Binding-site contacts:
Ligand atom O7 contacts residue THR98 of chain 1.D at 4.4 Å.
Ligand atom O5 contacts residue ASN122 of chain 1.D at 2.1 Å (h-bond).
Ligand atom C8 contacts residue LYS133 of chain 1.D at 4.3 Å.
Ligand atom C8 contacts residue SER120 of chain 1.D at 3.3 Å.
Ligand atom O7 contacts residue PHE121 of chain 1.D at 3.4 Å.
Ligand atom C1 contacts residue ASN122 of chain 1.D at 1.4 Å.
Ligand atom C4 contacts residue ASN122 of chain 1.D at 4.2 Å.
Ligand atom C7 contacts residue PHE121 of chain 1.D at 3.7 Å (hydrophobic).
Ligand atom C2 contacts residue ASN122 of chain 1.D at 2.4 Å.
Ligand atom C5 contacts residue ASN122 of chain 1.D at 3.5 Å.
Ligand atom O3 contacts residue GLN100 of chain 1.D at 3.7 Å.
Ligand atom C6 contacts residue LYS131 of chain 1.D at 4.2 Å.
Ligand atom O7 contacts residue SER120 of chain 1.D at 3.7 Å.
Ligand atom C7 contacts residue SER120 of chain 1.D at 4.1 Å.
Ligand atom N2 contacts residue ASN122 of chain 1.D at 3.0 Å (h-bond).
Ligand atom C7 contacts residue ASN122 of chain 1.D at 3.4 Å.
Ligand atom C6 contacts residue ASN122 of chain 1.D at 4.4 Å.
Ligand atom C8 contacts residue PHE121 of chain 1.D at 3.6 Å (hydrophobic).
Ligand atom O7 contacts residue ASN122 of chain 1.D at 3.7 Å.
Ligand atom C8 contacts residue ASN122 of chain 1.D at 3.9 Å.
Ligand atom C3 contacts residue ASN122 of chain 1.D at 3.7 Å.
Ligand atom O5 contacts residue LYS131 of chain 1.D at 4.5 Å.

Sequence of chain 1.D:
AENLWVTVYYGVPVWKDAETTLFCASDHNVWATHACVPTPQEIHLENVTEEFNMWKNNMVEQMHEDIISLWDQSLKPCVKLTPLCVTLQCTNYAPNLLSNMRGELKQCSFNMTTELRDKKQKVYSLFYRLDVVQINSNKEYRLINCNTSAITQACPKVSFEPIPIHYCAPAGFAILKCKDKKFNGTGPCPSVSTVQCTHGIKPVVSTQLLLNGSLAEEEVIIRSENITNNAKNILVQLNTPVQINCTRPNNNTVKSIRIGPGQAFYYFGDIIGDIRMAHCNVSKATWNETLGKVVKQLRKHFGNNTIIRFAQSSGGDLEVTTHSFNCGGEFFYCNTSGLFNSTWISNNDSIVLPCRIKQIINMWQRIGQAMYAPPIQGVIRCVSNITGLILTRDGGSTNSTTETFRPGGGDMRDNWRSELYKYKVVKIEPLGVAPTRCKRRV

The small molecule below binds the protein below.
Small molecule (SMILES): CC(=O)N[C@H]1[C@H](O[C@H]2[C@H](O)[C@@H](NC(C)=O)CO[C@@H]2CO)O[C@H](CO)[C@@H](O)[C@@H]1O